Binding-site contacts:
Ligand atom C02 contacts residue GLU296 of chain 2.A at 3.5 Å.
Ligand atom C13 contacts residue HEM1 of chain 2.B at 4.0 Å.
Ligand atom N02 contacts residue MET293 of chain 2.A at 4.0 Å.
Ligand atom C07 contacts residue SER289 of chain 2.A at 3.7 Å.
Ligand atom C02 contacts residue PRO269 of chain 2.A at 3.8 Å (hydrophobic).
Ligand atom C04 contacts residue PRO269 of chain 2.A at 3.9 Å (hydrophobic).
Ligand atom F16 contacts residue VAL271 of chain 2.A at 3.6 Å.
Ligand atom C09 contacts residue GLU296 of chain 2.A at 3.9 Å.
Ligand atom N02 contacts residue GLU296 of chain 2.A at 2.7 Å (salt-bridge).
Ligand atom C13 contacts residue TYR410 of chain 2.A at 3.9 Å (hydrophobic).
Ligand atom C02 contacts residue HEM1 of chain 2.B at 3.6 Å.
Ligand atom C12 contacts residue HEM1 of chain 2.B at 3.5 Å.
Ligand atom C03 contacts residue PRO269 of chain 2.A at 3.8 Å (hydrophobic).
Ligand atom C10 contacts residue HEM1 of chain 2.B at 3.6 Å.
Ligand atom C07 contacts residue GLY290 of chain 2.A at 3.4 Å.
Ligand atom C09 contacts residue VAL271 of chain 2.A at 3.8 Å (hydrophobic).
Ligand atom C03 contacts residue TRP291 of chain 2.A at 3.8 Å (hydrophobic).
Ligand atom N02 contacts residue TYR292 of chain 2.A at 3.8 Å.
Ligand atom C10 contacts residue GLN182 of chain 2.A at 3.6 Å.
Ligand atom C14 contacts residue HEM1 of chain 2.B at 3.3 Å.
Ligand atom C07 contacts residue PRO269 of chain 2.A at 3.8 Å (hydrophobic).
Ligand atom C05 contacts residue VAL271 of chain 2.A at 3.9 Å (hydrophobic).
Ligand atom F15 contacts residue TRP382 of chain 2.A at 3.6 Å.
Ligand atom N01 contacts residue PRO269 of chain 2.A at 3.9 Å.
Ligand atom C07 contacts residue PHE288 of chain 2.A at 3.7 Å (hydrophobic).
Ligand atom C08 contacts residue GLU296 of chain 2.A at 3.4 Å.
Ligand atom N02 contacts residue TRP291 of chain 2.A at 2.7 Å (h-bond).
Ligand atom C06 contacts residue PRO269 of chain 2.A at 4.0 Å (hydrophobic).
Ligand atom C03 contacts residue HEM1 of chain 2.B at 3.2 Å.
Ligand atom N01 contacts residue GLU296 of chain 2.A at 2.7 Å (salt-bridge).
Ligand atom C07 contacts residue HEM1 of chain 2.B at 3.4 Å.
Ligand atom C04 contacts residue HEM1 of chain 2.B at 3.9 Å.
Ligand atom F15 contacts residue HEM1 of chain 2.B at 3.7 Å.
Ligand atom C02 contacts residue TRP291 of chain 2.A at 3.6 Å (hydrophobic).
Ligand atom N11 contacts residue HEM1 of chain 2.B at 2.6 Å (h-bond).
Ligand atom F15 contacts residue TYR410 of chain 2.A at 2.8 Å.
Ligand atom C09 contacts residue HEM1 of chain 2.B at 3.9 Å.
Ligand atom C06 contacts residue GLU296 of chain 2.A at 3.5 Å.
Ligand atom C08 contacts residue HEM1 of chain 2.B at 4.0 Å.
Ligand atom N02 contacts residue HEM1 of chain 2.B at 3.3 Å.

Sequence of chain 2.A:
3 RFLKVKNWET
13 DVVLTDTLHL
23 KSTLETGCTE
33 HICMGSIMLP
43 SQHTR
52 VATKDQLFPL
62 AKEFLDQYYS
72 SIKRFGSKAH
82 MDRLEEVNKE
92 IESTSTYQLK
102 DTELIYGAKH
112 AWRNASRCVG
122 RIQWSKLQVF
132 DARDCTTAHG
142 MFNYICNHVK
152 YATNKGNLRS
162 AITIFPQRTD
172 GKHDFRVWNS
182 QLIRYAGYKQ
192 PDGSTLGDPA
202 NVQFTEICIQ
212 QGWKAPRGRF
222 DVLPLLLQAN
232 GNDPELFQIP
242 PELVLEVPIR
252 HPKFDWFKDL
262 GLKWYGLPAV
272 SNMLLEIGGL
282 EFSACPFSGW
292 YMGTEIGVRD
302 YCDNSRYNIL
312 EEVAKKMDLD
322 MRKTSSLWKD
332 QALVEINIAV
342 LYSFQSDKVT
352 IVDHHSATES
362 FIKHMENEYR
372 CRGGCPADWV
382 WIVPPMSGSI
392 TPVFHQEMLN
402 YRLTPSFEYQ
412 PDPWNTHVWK

This small molecule binds to this protein.
Small molecule (SMILES): Cc1cc(N)nc(C#CCN2CC(F)(F)C2)c1